This small molecule binds to this protein.
Small molecule (SMILES): CC(=O)N[C@@H]1[C@@H](O)[C@H](O)[C@@H](CO)O[C@H]1O

Sequence of chain 1.A:
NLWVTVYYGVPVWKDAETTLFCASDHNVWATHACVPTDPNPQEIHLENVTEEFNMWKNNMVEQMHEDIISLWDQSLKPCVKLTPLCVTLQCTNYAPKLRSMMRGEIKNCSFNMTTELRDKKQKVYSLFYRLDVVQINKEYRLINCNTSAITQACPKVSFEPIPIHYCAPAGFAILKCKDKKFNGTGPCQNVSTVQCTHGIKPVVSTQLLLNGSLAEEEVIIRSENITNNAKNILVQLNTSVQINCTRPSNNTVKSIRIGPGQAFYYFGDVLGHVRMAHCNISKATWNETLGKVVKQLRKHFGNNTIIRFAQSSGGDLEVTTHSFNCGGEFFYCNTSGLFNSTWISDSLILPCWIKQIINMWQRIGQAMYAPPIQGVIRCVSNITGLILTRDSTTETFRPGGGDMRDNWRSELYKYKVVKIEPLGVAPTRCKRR

Binding-site contacts:
Ligand atom C1 contacts residue ASN167 of chain 1.A at 1.4 Å.
Ligand atom C3 contacts residue ASN167 of chain 1.A at 3.7 Å.
Ligand atom C8 contacts residue ARG162 of chain 1.A at 3.8 Å.
Ligand atom C6 contacts residue ARG278 of chain 1.G at 4.4 Å.
Ligand atom C7 contacts residue ASN167 of chain 1.A at 3.8 Å.
Ligand atom O5 contacts residue ASN167 of chain 1.A at 2.4 Å (h-bond).
Ligand atom C1 contacts residue THR168 of chain 1.A at 4.5 Å.
Ligand atom N2 contacts residue ARG162 of chain 1.A at 4.0 Å.
Ligand atom C8 contacts residue VAL144 of chain 1.A at 3.8 Å (hydrophobic).
Ligand atom O5 contacts residue THR168 of chain 1.A at 4.0 Å.
Ligand atom O5 contacts residue ARG278 of chain 1.G at 4.3 Å.
Ligand atom C2 contacts residue ASN167 of chain 1.A at 2.4 Å.
Ligand atom N2 contacts residue ASN167 of chain 1.A at 2.8 Å (h-bond).
Ligand atom C4 contacts residue ASN167 of chain 1.A at 4.2 Å.
Ligand atom C5 contacts residue ASN167 of chain 1.A at 3.7 Å.
Ligand atom C7 contacts residue ARG162 of chain 1.A at 4.2 Å.
Ligand atom C7 contacts residue ILE164 of chain 1.A at 4.3 Å (hydrophobic).
Ligand atom C8 contacts residue ILE164 of chain 1.A at 4.1 Å (hydrophobic).
Ligand atom O7 contacts residue ASN167 of chain 1.A at 4.3 Å.
Ligand atom O7 contacts residue ILE164 of chain 1.A at 4.0 Å.

Sequence of chain 1.G:
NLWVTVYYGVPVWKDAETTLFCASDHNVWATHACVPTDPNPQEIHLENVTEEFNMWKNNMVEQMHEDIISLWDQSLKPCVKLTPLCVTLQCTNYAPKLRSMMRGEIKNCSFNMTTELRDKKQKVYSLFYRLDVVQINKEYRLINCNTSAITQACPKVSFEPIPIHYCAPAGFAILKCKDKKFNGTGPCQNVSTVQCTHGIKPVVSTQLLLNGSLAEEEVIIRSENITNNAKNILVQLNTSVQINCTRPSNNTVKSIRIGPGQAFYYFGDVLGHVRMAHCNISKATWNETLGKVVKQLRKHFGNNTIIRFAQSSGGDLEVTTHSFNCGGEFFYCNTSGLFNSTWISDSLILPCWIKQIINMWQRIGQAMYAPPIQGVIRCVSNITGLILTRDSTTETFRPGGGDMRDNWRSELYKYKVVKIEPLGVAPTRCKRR